Sequence of chain 1.A:
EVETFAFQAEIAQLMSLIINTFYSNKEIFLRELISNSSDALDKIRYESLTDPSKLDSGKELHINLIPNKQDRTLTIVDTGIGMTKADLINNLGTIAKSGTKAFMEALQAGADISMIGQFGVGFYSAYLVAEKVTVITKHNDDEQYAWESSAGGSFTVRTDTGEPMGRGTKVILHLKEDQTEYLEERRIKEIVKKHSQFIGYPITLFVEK

The protein below binds the small molecule below.
Small molecule (SMILES): CSc1nc(C)nc(N)n1

Binding-site contacts:
Ligand atom C4 contacts residue ASN51 of chain 1.A at 4.0 Å.
Ligand atom N5 contacts residue ALA55 of chain 1.A at 3.4 Å.
Ligand atom N1 contacts residue SER52 of chain 1.A at 3.9 Å.
Ligand atom N3 contacts residue ASN51 of chain 1.A at 3.4 Å (h-bond).
Ligand atom S1 contacts residue LEU107 of chain 1.A at 3.2 Å (h-bond).
Ligand atom N1 contacts residue VAL186 of chain 1.A at 4.3 Å.
Ligand atom C3 contacts residue ASN51 of chain 1.A at 3.3 Å.
Ligand atom N5 contacts residue ASN51 of chain 1.A at 4.0 Å.
Ligand atom C2 contacts residue ASP93 of chain 1.A at 3.6 Å.
Ligand atom N5 contacts residue THR184 of chain 1.A at 3.6 Å.
Ligand atom C2 contacts residue THR184 of chain 1.A at 4.0 Å.
Ligand atom N4 contacts residue ASN51 of chain 1.A at 4.3 Å.
Ligand atom C8 contacts residue VAL186 of chain 1.A at 3.5 Å (hydrophobic).
Ligand atom C6 contacts residue PHE138 of chain 1.A at 3.9 Å (hydrophobic).
Ligand atom S1 contacts residue MET98 of chain 1.A at 3.8 Å.
Ligand atom N4 contacts residue THR184 of chain 1.A at 4.3 Å.
Ligand atom C6 contacts residue ASN51 of chain 1.A at 3.7 Å.
Ligand atom C8 contacts residue LEU48 of chain 1.A at 3.2 Å (hydrophobic).
Ligand atom C3 contacts residue SER52 of chain 1.A at 4.5 Å.
Ligand atom C3 contacts residue VAL186 of chain 1.A at 4.0 Å (hydrophobic).
Ligand atom C6 contacts residue LEU107 of chain 1.A at 3.4 Å (hydrophobic).
Ligand atom N1 contacts residue THR184 of chain 1.A at 4.1 Å.
Ligand atom N4 contacts residue MET98 of chain 1.A at 4.2 Å.
Ligand atom N1 contacts residue LEU48 of chain 1.A at 4.4 Å.
Ligand atom C3 contacts residue LEU48 of chain 1.A at 4.4 Å (hydrophobic).
Ligand atom C2 contacts residue ALA55 of chain 1.A at 4.4 Å (hydrophobic).
Ligand atom C2 contacts residue ASN51 of chain 1.A at 4.0 Å.
Ligand atom N1 contacts residue ASP93 of chain 1.A at 3.7 Å.
Ligand atom C4 contacts residue MET98 of chain 1.A at 4.2 Å (hydrophobic).
Ligand atom N1 contacts residue ASN51 of chain 1.A at 3.7 Å.
Ligand atom N5 contacts residue SER52 of chain 1.A at 3.8 Å.
Ligand atom N5 contacts residue ASP93 of chain 1.A at 2.7 Å (salt-bridge).
Ligand atom C2 contacts residue SER52 of chain 1.A at 4.2 Å.
Ligand atom N3 contacts residue PHE138 of chain 1.A at 4.1 Å.
Ligand atom C6 contacts residue THR109 of chain 1.A at 3.6 Å.
Ligand atom C8 contacts residue PHE138 of chain 1.A at 4.2 Å (hydrophobic).
Ligand atom C8 contacts residue ASN51 of chain 1.A at 3.6 Å.